A protein and the small-molecule ligand that binds it are described below.
Small molecule (SMILES): CC(C)OP(=O)(O)O

Binding-site contacts:
Ligand atom O4P contacts residue SER198 of chain 2.A at 2.6 Å (h-bond).
Ligand atom C3 contacts residue TRP231 of chain 2.A at 3.8 Å (hydrophobic).
Ligand atom C2 contacts residue PHE398 of chain 2.A at 4.1 Å (hydrophobic).
Ligand atom O3P contacts residue HIS438 of chain 2.A at 3.0 Å (h-bond).
Ligand atom P contacts residue GOL1 of chain 2.N at 4.0 Å.
Ligand atom O4P contacts residue GLY117 of chain 2.A at 2.5 Å (h-bond).
Ligand atom O1P contacts residue SER198 of chain 2.A at 2.5 Å (h-bond).
Ligand atom C2 contacts residue PHE329 of chain 2.A at 4.2 Å (hydrophobic).
Ligand atom C3 contacts residue GLY117 of chain 2.A at 4.1 Å.
Ligand atom O4P contacts residue GOL1 of chain 2.N at 3.9 Å.
Ligand atom C2 contacts residue SER198 of chain 2.A at 3.6 Å.
Ligand atom O4P contacts residue GLY116 of chain 2.A at 2.7 Å (h-bond).
Ligand atom O1P contacts residue ALA199 of chain 2.A at 4.3 Å.
Ligand atom O3P contacts residue GOL1 of chain 2.N at 3.4 Å (h-bond).
Ligand atom P contacts residue GLY116 of chain 2.A at 4.0 Å.
Ligand atom C1 contacts residue PHE329 of chain 2.A at 3.8 Å (hydrophobic).
Ligand atom O1P contacts residue GLY117 of chain 2.A at 3.6 Å.
Ligand atom O3P contacts residue GLY117 of chain 2.A at 4.2 Å.
Ligand atom P contacts residue HIS438 of chain 2.A at 3.7 Å.
Ligand atom C1 contacts residue GLY117 of chain 2.A at 4.0 Å.
Ligand atom O1P contacts residue PHE398 of chain 2.A at 4.4 Å.
Ligand atom C2 contacts residue GLY117 of chain 2.A at 4.1 Å.
Ligand atom O3P contacts residue GLY116 of chain 2.A at 4.2 Å.
Ligand atom P contacts residue ALA199 of chain 2.A at 3.6 Å.
Ligand atom C3 contacts residue LEU286 of chain 2.A at 4.0 Å (hydrophobic).
Ligand atom O3P contacts residue SER198 of chain 2.A at 2.5 Å (h-bond).
Ligand atom O1P contacts residue TRP231 of chain 2.A at 4.3 Å.
Ligand atom P contacts residue GLY117 of chain 2.A at 3.6 Å.
Ligand atom C3 contacts residue VAL288 of chain 2.A at 4.1 Å (hydrophobic).
Ligand atom P contacts residue SER198 of chain 2.A at 1.6 Å.
Ligand atom O4P contacts residue ALA199 of chain 2.A at 3.0 Å (h-bond).
Ligand atom O4P contacts residue GLY115 of chain 2.A at 3.7 Å.

Sequence of chain 2.A:
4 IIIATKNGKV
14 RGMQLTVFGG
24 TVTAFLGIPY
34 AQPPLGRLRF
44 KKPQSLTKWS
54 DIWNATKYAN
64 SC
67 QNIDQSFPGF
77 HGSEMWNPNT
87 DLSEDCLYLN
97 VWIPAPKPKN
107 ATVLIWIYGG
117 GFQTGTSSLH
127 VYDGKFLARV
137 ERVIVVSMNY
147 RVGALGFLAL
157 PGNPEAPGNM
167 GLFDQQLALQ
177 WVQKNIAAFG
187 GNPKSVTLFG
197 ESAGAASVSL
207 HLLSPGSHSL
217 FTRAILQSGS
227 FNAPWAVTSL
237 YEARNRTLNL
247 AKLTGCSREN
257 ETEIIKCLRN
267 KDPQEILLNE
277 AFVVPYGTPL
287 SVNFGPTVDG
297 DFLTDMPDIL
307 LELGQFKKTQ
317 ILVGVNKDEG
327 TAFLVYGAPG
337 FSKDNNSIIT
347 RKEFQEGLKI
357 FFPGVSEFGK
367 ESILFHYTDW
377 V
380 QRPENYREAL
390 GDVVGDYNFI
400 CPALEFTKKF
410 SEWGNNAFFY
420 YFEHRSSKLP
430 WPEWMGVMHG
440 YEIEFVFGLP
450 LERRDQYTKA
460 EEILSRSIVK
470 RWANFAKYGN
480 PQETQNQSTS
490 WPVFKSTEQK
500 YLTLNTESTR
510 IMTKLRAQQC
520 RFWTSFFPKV